Sequence of chain 1.D:
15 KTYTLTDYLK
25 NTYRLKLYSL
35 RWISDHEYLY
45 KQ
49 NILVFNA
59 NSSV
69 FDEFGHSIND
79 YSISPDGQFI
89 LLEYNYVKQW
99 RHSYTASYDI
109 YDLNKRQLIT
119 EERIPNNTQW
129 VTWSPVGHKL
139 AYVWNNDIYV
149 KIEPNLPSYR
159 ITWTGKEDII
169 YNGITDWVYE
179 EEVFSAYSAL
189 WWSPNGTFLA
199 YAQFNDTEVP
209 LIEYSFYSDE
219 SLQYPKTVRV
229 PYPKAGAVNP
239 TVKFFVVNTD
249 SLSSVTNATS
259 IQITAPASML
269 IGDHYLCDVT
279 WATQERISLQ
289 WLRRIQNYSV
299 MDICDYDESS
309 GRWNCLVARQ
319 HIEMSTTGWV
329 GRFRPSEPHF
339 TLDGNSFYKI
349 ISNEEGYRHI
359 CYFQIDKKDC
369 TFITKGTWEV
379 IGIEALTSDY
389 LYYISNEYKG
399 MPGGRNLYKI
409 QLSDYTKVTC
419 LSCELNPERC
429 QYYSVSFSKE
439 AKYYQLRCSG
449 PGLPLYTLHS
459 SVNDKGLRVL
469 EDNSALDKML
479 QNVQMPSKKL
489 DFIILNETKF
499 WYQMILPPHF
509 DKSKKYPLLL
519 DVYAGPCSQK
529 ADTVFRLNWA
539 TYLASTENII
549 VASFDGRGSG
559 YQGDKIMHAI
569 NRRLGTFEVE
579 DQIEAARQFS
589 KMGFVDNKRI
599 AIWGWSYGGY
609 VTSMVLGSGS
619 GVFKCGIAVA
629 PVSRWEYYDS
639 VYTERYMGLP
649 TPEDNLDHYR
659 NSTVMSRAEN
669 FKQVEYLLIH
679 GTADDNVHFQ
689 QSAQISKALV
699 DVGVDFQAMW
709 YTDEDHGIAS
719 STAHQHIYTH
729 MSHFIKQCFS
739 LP

Binding-site contacts:
Ligand atom O7 contacts residue ASN203 of chain 1.D at 3.6 Å.
Ligand atom C1 contacts residue ASN203 of chain 1.D at 1.4 Å.
Ligand atom C7 contacts residue ILE168 of chain 1.D at 3.8 Å (hydrophobic).
Ligand atom C2 contacts residue ILE168 of chain 1.D at 4.4 Å (hydrophobic).
Ligand atom C8 contacts residue GLN201 of chain 1.D at 3.7 Å.
Ligand atom C2 contacts residue ASN203 of chain 1.D at 2.6 Å.
Ligand atom O7 contacts residue LYS241 of chain 1.D at 3.9 Å.
Ligand atom N2 contacts residue ILE168 of chain 1.D at 3.5 Å.
Ligand atom C8 contacts residue THR162 of chain 1.D at 4.1 Å.
Ligand atom C4 contacts residue ASN203 of chain 1.D at 4.3 Å.
Ligand atom C1 contacts residue ILE168 of chain 1.D at 4.1 Å (hydrophobic).
Ligand atom C6 contacts residue GLU206 of chain 1.D at 4.0 Å.
Ligand atom O6 contacts residue GLU206 of chain 1.D at 3.1 Å (salt-bridge).
Ligand atom C7 contacts residue GLN201 of chain 1.D at 4.2 Å.
Ligand atom C5 contacts residue THR205 of chain 1.D at 3.7 Å.
Ligand atom C8 contacts residue ILE168 of chain 1.D at 3.7 Å (hydrophobic).
Ligand atom O7 contacts residue GLN201 of chain 1.D at 3.9 Å.
Ligand atom O6 contacts residue THR205 of chain 1.D at 3.6 Å.
Ligand atom C2 contacts residue THR205 of chain 1.D at 4.5 Å.
Ligand atom O5 contacts residue THR205 of chain 1.D at 3.6 Å.
Ligand atom N2 contacts residue ASN203 of chain 1.D at 3.1 Å (h-bond).
Ligand atom O5 contacts residue ASN203 of chain 1.D at 2.3 Å (h-bond).
Ligand atom C7 contacts residue ASN203 of chain 1.D at 3.6 Å.
Ligand atom C5 contacts residue ASN203 of chain 1.D at 3.6 Å.
Ligand atom C1 contacts residue THR205 of chain 1.D at 3.4 Å.
Ligand atom C6 contacts residue THR205 of chain 1.D at 4.3 Å.
Ligand atom C8 contacts residue GLU206 of chain 1.D at 4.0 Å.
Ligand atom O7 contacts residue THR205 of chain 1.D at 3.7 Å.
Ligand atom C3 contacts residue ASN203 of chain 1.D at 3.9 Å.

This protein binds this small molecule.
Small molecule (SMILES): CC(=O)N[C@H]1[C@H](O[C@H]2[C@H](O)[C@@H](NC(C)=O)CO[C@@H]2CO)O[C@H](CO)[C@@H](O)[C@@H]1O